Sequence of chain 1.U:
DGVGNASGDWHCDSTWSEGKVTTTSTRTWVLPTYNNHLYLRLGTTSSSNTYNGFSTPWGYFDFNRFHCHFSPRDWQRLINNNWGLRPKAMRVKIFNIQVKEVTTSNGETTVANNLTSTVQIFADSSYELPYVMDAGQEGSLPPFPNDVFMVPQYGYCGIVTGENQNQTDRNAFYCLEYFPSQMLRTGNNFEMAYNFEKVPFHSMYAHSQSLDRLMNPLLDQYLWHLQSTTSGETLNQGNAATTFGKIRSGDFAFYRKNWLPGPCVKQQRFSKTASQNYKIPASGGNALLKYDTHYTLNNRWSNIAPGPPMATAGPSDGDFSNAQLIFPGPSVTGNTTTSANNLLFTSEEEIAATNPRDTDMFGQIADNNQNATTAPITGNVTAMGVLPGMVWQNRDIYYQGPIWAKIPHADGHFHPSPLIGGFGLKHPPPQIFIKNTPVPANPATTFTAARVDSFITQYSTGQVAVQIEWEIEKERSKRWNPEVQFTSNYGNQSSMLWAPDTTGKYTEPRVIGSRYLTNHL

Binding-site contacts:
Ligand atom N1 contacts residue PRO416 of chain 1.U at 3.2 Å (h-bond).
Ligand atom C8 contacts residue PRO200 of chain 1.U at 4.4 Å (hydrophobic).
Ligand atom N7 contacts residue SER417 of chain 1.U at 4.4 Å.
Ligand atom O3P contacts residue PRO200 of chain 1.U at 3.9 Å.
Ligand atom P contacts residue PRO200 of chain 1.U at 4.5 Å.
Ligand atom N6 contacts residue SER417 of chain 1.U at 3.8 Å.
Ligand atom N7 contacts residue ASN394 of chain 1.U at 4.3 Å.
Ligand atom C2 contacts residue PRO416 of chain 1.U at 3.9 Å (hydrophobic).
Ligand atom C5 contacts residue PRO416 of chain 1.U at 3.6 Å (hydrophobic).
Ligand atom N9 contacts residue PRO200 of chain 1.U at 4.4 Å.
Ligand atom C1' contacts residue PRO416 of chain 1.U at 4.5 Å (hydrophobic).
Ligand atom N7 contacts residue PRO200 of chain 1.U at 4.0 Å.
Ligand atom C6 contacts residue VAL199 of chain 1.U at 4.3 Å (hydrophobic).
Ligand atom C4 contacts residue PRO416 of chain 1.U at 4.0 Å (hydrophobic).
Ligand atom C6 contacts residue SER417 of chain 1.U at 4.5 Å.
Ligand atom N6 contacts residue GLY424 of chain 1.U at 3.8 Å.
Ligand atom N6 contacts residue PRO200 of chain 1.U at 4.4 Å.
Ligand atom C6 contacts residue GLY424 of chain 1.U at 4.5 Å.
Ligand atom N3 contacts residue PRO416 of chain 1.U at 4.1 Å.
Ligand atom N1 contacts residue VAL199 of chain 1.U at 3.7 Å.
Ligand atom N6 contacts residue VAL199 of chain 1.U at 4.5 Å.
Ligand atom N3 contacts residue PRO200 of chain 1.U at 4.2 Å.
Ligand atom C5 contacts residue PRO200 of chain 1.U at 3.8 Å (hydrophobic).
Ligand atom N1 contacts residue GLY424 of chain 1.U at 3.5 Å (h-bond).
Ligand atom C6 contacts residue PRO200 of chain 1.U at 4.0 Å (hydrophobic).
Ligand atom C2 contacts residue VAL199 of chain 1.U at 4.2 Å (hydrophobic).
Ligand atom N9 contacts residue PRO416 of chain 1.U at 4.2 Å.
Ligand atom C2 contacts residue PRO200 of chain 1.U at 4.1 Å (hydrophobic).
Ligand atom O1P contacts residue PRO200 of chain 1.U at 4.1 Å.
Ligand atom C6 contacts residue PRO416 of chain 1.U at 3.0 Å (hydrophobic).
Ligand atom C2 contacts residue GLY424 of chain 1.U at 4.1 Å.
Ligand atom O3P contacts residue LYS198 of chain 1.U at 4.5 Å.
Ligand atom C2' contacts residue HIS415 of chain 1.U at 3.9 Å.
Ligand atom C8 contacts residue HIS415 of chain 1.U at 3.6 Å.
Ligand atom C4 contacts residue PRO200 of chain 1.U at 4.1 Å (hydrophobic).
Ligand atom N7 contacts residue HIS415 of chain 1.U at 3.8 Å.
Ligand atom N1 contacts residue PRO200 of chain 1.U at 4.1 Å.
Ligand atom N7 contacts residue PRO416 of chain 1.U at 4.4 Å.
Ligand atom N6 contacts residue PRO416 of chain 1.U at 3.1 Å (h-bond).

The protein below binds the small molecule below.
Small molecule (SMILES): Nc1ncnc2c1ncn2[C@H]1C[C@H](O)[C@@H](COP(=O)(O)O)O1